Sequence of chain 6.A:
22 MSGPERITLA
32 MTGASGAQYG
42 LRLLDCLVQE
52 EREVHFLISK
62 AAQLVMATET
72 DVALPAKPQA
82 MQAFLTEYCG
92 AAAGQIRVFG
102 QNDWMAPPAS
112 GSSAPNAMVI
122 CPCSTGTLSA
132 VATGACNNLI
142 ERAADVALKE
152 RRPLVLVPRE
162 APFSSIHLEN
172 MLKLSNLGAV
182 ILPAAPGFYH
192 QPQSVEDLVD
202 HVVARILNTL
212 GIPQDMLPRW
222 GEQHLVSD

Sequence of chain 8.A:
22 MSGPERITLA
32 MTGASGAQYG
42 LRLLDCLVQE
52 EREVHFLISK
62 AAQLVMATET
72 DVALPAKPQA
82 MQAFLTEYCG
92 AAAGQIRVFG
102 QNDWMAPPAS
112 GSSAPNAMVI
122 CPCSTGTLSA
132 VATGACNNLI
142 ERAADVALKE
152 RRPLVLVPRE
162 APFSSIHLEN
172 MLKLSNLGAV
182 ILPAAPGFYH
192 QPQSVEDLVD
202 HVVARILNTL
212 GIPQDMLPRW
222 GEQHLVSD

Sequence of chain 2.A:
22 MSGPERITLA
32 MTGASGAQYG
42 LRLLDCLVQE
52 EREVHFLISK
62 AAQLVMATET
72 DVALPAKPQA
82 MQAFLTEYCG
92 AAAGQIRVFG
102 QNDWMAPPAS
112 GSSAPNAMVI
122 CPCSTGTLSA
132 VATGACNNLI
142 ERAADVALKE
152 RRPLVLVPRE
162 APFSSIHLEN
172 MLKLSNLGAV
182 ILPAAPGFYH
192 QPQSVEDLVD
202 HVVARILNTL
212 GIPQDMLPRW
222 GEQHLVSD

Binding-site contacts:
Ligand atom CAF contacts residue ARG143 of chain 2.A at 3.7 Å.
Ligand atom CAF contacts residue SER111 of chain 2.A at 3.7 Å.
Ligand atom PAJ contacts residue GLU161 of chain 8.A at 3.5 Å.
Ligand atom PAJ contacts residue ARG143 of chain 2.A at 3.8 Å.
Ligand atom OAH contacts residue GLY112 of chain 2.A at 3.8 Å.
Ligand atom CAB contacts residue TRP221 of chain 6.A at 3.6 Å (hydrophobic).
Ligand atom CAG contacts residue TYR190 of chain 6.A at 3.6 Å (hydrophobic).
Ligand atom CAB contacts residue SER111 of chain 2.A at 3.8 Å.
Ligand atom CAA contacts residue TRP105 of chain 2.A at 3.3 Å (hydrophobic).
Ligand atom CAF contacts residue ALA110 of chain 2.A at 3.6 Å (hydrophobic).
Ligand atom CAF contacts residue FNR1 of chain 8.C at 3.3 Å.
Ligand atom CAG contacts residue ARG143 of chain 2.A at 3.7 Å.
Ligand atom PAJ contacts residue GLY112 of chain 2.A at 3.9 Å.
Ligand atom OAH contacts residue TYR190 of chain 6.A at 3.8 Å.
Ligand atom CAB contacts residue FNR1 of chain 8.C at 3.7 Å.
Ligand atom OAD contacts residue ARG160 of chain 8.A at 3.2 Å (salt-bridge).
Ligand atom PAJ contacts residue TYR190 of chain 6.A at 3.8 Å.
Ligand atom PAJ contacts residue SER111 of chain 2.A at 3.7 Å.
Ligand atom OAE contacts residue LYS150 of chain 2.A at 2.7 Å (salt-bridge).
Ligand atom OAH contacts residue ARG143 of chain 2.A at 3.5 Å (salt-bridge).
Ligand atom CAI contacts residue SER111 of chain 2.A at 3.6 Å.
Ligand atom OAE contacts residue SER111 of chain 2.A at 3.6 Å.
Ligand atom CAG contacts residue FNR1 of chain 8.C at 3.2 Å.
Ligand atom OAD contacts residue ARG206 of chain 6.A at 2.8 Å (salt-bridge).
Ligand atom OAC contacts residue ARG160 of chain 8.A at 3.5 Å (salt-bridge).
Ligand atom PAJ contacts residue LYS150 of chain 2.A at 3.7 Å.
Ligand atom CAI contacts residue FNR1 of chain 8.C at 3.5 Å.
Ligand atom CAG contacts residue SER111 of chain 2.A at 3.8 Å.
Ligand atom OAC contacts residue GLU161 of chain 8.A at 2.5 Å (salt-bridge).
Ligand atom OAD contacts residue TYR190 of chain 6.A at 2.8 Å (h-bond).
Ligand atom OAC contacts residue ARG143 of chain 2.A at 3.0 Å (salt-bridge).
Ligand atom PAJ contacts residue ARG206 of chain 6.A at 3.8 Å.
Ligand atom OAE contacts residue GLU161 of chain 8.A at 3.7 Å.
Ligand atom OAE contacts residue ARG206 of chain 6.A at 3.0 Å (salt-bridge).
Ligand atom CAA contacts residue FNR1 of chain 8.C at 3.6 Å.
Ligand atom CAB contacts residue TYR190 of chain 6.A at 3.7 Å (hydrophobic).
Ligand atom OAE contacts residue GLY112 of chain 2.A at 2.7 Å (h-bond).
Ligand atom CAA contacts residue TRP221 of chain 6.A at 3.6 Å (hydrophobic).
Ligand atom OAC contacts residue LYS150 of chain 2.A at 3.8 Å.
Ligand atom OAH contacts residue SER111 of chain 2.A at 2.8 Å (h-bond).

The small molecule below binds the protein below.
Small molecule (SMILES): CC(C)=CCOP(=O)(O)O